Sequence of chain 1.D:
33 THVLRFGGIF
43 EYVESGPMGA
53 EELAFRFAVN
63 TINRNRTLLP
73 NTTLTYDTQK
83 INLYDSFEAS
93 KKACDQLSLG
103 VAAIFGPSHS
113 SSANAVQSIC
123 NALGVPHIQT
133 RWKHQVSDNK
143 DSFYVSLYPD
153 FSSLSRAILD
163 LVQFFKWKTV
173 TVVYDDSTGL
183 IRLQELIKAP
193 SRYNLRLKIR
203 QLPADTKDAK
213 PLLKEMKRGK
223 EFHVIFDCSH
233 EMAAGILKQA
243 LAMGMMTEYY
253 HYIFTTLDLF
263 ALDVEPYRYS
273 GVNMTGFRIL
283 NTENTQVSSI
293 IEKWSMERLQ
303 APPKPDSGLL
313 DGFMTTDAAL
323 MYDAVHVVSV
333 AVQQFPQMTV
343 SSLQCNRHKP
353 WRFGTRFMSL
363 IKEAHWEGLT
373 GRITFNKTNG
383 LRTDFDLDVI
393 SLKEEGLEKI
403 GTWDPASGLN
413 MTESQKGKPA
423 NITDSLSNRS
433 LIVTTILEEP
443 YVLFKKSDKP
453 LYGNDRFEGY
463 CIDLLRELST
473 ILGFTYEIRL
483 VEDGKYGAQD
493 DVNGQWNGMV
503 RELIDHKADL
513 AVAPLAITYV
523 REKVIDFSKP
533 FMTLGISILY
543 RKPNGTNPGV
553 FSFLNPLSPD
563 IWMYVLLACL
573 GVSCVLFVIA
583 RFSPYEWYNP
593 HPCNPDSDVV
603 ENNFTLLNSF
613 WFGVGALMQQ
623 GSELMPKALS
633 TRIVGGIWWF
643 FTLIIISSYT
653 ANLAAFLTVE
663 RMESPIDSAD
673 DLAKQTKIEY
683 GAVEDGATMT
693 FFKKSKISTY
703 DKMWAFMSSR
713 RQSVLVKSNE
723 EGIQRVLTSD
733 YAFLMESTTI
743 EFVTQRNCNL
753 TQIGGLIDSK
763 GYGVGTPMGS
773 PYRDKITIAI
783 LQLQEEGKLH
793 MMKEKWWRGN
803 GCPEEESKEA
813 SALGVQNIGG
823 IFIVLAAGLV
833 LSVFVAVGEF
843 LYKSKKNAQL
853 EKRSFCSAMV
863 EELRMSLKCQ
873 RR

A protein and the small-molecule ligand that binds it are described below.
Small molecule (SMILES): CC(=O)N[C@H]1[C@H](O[C@H]2[C@H](O)[C@@H](NC(C)=O)CO[C@@H]2CO)O[C@H](CO)[C@@H](O)[C@@H]1O

Binding-site contacts:
Ligand atom C8 contacts residue ASN412 of chain 1.D at 3.6 Å.
Ligand atom O5 contacts residue ASN412 of chain 1.D at 2.4 Å (h-bond).
Ligand atom C8 contacts residue SER409 of chain 1.D at 4.3 Å.
Ligand atom C7 contacts residue ASN412 of chain 1.D at 3.5 Å.
Ligand atom C5 contacts residue ASN412 of chain 1.D at 3.7 Å.
Ligand atom N2 contacts residue ASN412 of chain 1.D at 3.0 Å (h-bond).
Ligand atom C4 contacts residue ASN412 of chain 1.D at 4.2 Å.
Ligand atom C2 contacts residue ASN412 of chain 1.D at 2.5 Å.
Ligand atom C3 contacts residue ASN412 of chain 1.D at 3.8 Å.
Ligand atom O7 contacts residue ASN412 of chain 1.D at 4.2 Å.
Ligand atom C1 contacts residue ASN412 of chain 1.D at 1.4 Å.